Binding-site contacts:
Ligand atom CD contacts residue VAL484 of chain 1.E at 3.4 Å (hydrophobic).
Ligand atom CG contacts residue SER286 of chain 1.E at 2.6 Å.
Ligand atom NE2 contacts residue PHE318 of chain 1.E at 3.4 Å.
Ligand atom CD contacts residue SER286 of chain 1.E at 2.5 Å.
Ligand atom OXT contacts residue GLU381 of chain 1.E at 3.8 Å.
Ligand atom OE1 contacts residue LYS289 of chain 1.E at 4.0 Å.
Ligand atom CD contacts residue PHE318 of chain 1.E at 3.9 Å (hydrophobic).
Ligand atom N contacts residue GLN285 of chain 1.E at 3.3 Å (h-bond).
Ligand atom CA contacts residue TYR414 of chain 1.E at 4.4 Å (hydrophobic).
Ligand atom CB contacts residue SER286 of chain 1.E at 3.1 Å.
Ligand atom OXT contacts residue ASN335 of chain 1.E at 3.4 Å (h-bond).
Ligand atom OE1 contacts residue SER286 of chain 1.E at 2.2 Å (h-bond).
Ligand atom CB contacts residue GLN285 of chain 1.E at 3.7 Å.
Ligand atom NE2 contacts residue SER286 of chain 1.E at 3.6 Å (h-bond).
Ligand atom NE2 contacts residue ASN335 of chain 1.E at 3.5 Å (h-bond).
Ligand atom CB contacts residue CYS418 of chain 1.E at 4.3 Å (hydrophobic).
Ligand atom CA contacts residue GLU381 of chain 1.E at 4.2 Å.
Ligand atom C contacts residue GLU381 of chain 1.E at 3.7 Å.
Ligand atom CG contacts residue GLN285 of chain 1.E at 4.0 Å.
Ligand atom N contacts residue TYR414 of chain 1.E at 3.7 Å.
Ligand atom OXT contacts residue ASN388 of chain 1.E at 3.1 Å (h-bond).
Ligand atom OXT contacts residue TYR414 of chain 1.E at 4.3 Å.
Ligand atom O contacts residue GLU381 of chain 1.E at 3.8 Å.
Ligand atom CB contacts residue TYR414 of chain 1.E at 4.0 Å (hydrophobic).
Ligand atom CG contacts residue VAL484 of chain 1.E at 3.0 Å (hydrophobic).
Ligand atom NE2 contacts residue VAL484 of chain 1.E at 4.3 Å.
Ligand atom O contacts residue VAL484 of chain 1.E at 4.3 Å.
Ligand atom O contacts residue TYR249 of chain 1.E at 3.6 Å.
Ligand atom OE1 contacts residue PHE318 of chain 1.E at 3.6 Å.
Ligand atom CA contacts residue GLN285 of chain 1.E at 3.1 Å.
Ligand atom OE1 contacts residue VAL484 of chain 1.E at 2.9 Å.
Ligand atom N contacts residue CYS418 of chain 1.E at 3.7 Å.
Ligand atom CB contacts residue LYS289 of chain 1.E at 3.9 Å.
Ligand atom CD contacts residue LYS289 of chain 1.E at 3.9 Å.
Ligand atom CG contacts residue LYS289 of chain 1.E at 4.3 Å.
Ligand atom NE2 contacts residue LYS289 of chain 1.E at 4.0 Å.
Ligand atom O contacts residue ILE250 of chain 1.E at 3.9 Å.
Ligand atom C contacts residue ASN388 of chain 1.E at 4.0 Å.
Ligand atom NE2 contacts residue ASN319 of chain 1.E at 4.3 Å.
Ligand atom N contacts residue GLU381 of chain 1.E at 3.8 Å.

A protein and the small-molecule ligand that binds it are described below.
Small molecule (SMILES): NC(=O)CC[C@H](N)C(=O)O

Sequence of chain 1.E:
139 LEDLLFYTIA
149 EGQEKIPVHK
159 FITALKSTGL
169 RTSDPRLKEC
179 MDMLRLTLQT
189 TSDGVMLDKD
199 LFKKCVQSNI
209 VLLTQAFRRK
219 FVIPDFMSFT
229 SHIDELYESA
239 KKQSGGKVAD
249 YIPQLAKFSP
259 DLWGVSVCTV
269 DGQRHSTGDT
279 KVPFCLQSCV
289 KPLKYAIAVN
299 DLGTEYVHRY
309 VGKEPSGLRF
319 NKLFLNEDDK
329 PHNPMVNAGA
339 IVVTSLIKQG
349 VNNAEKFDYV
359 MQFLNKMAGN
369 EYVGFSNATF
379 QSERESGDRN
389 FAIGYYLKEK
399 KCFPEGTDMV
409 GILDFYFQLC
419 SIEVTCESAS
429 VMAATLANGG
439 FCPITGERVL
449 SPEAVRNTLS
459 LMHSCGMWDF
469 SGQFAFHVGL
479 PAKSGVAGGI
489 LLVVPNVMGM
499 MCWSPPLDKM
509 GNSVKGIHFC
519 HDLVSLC